The protein below binds the small molecule below.
Small molecule (SMILES): Cc1cccc2c(-c3ccccc3)c(C(=O)O)[nH]c12

Sequence of chain 1.B:
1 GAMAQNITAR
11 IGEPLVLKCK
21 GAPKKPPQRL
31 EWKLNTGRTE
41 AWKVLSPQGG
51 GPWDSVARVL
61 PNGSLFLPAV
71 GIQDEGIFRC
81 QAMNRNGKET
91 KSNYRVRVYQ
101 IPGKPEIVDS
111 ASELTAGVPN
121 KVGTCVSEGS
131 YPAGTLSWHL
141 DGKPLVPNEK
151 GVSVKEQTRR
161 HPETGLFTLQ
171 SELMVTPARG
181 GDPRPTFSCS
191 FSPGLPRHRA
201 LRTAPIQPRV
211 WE

Binding-site contacts:
Ligand atom N02 contacts residue ARG79 of chain 1.B at 3.1 Å (salt-bridge).
Ligand atom C12 contacts residue SER92 of chain 1.B at 3.4 Å.
Ligand atom C01 contacts residue ARG79 of chain 1.B at 3.5 Å.
Ligand atom N02 contacts residue LYS91 of chain 1.B at 3.6 Å.
Ligand atom C13 contacts residue ASN93 of chain 1.B at 3.5 Å.
Ligand atom C11 contacts residue ARG79 of chain 1.B at 3.5 Å.
Ligand atom C07 contacts residue LYS91 of chain 1.B at 3.5 Å.
Ligand atom O09 contacts residue LYS33 of chain 1.B at 2.9 Å (salt-bridge).
Ligand atom C18 contacts residue ARG79 of chain 1.B at 3.9 Å.
Ligand atom C04 contacts residue LYS91 of chain 1.B at 3.3 Å.
Ligand atom C16 contacts residue GLN81 of chain 1.B at 3.8 Å.
Ligand atom C17 contacts residue GLN81 of chain 1.B at 3.4 Å.
Ligand atom C03 contacts residue ARG79 of chain 1.B at 4.0 Å.
Ligand atom C12 contacts residue ARG79 of chain 1.B at 3.8 Å.
Ligand atom C04 contacts residue ARG79 of chain 1.B at 3.6 Å.
Ligand atom C01 contacts residue LYS91 of chain 1.B at 3.3 Å.
Ligand atom C05 contacts residue LYS91 of chain 1.B at 3.7 Å.
Ligand atom C11 contacts residue LYS91 of chain 1.B at 3.7 Å.
Ligand atom C18 contacts residue GLN81 of chain 1.B at 3.6 Å.
Ligand atom C06 contacts residue LYS91 of chain 1.B at 3.9 Å.
Ligand atom C17 contacts residue LYS33 of chain 1.B at 3.9 Å.
Ligand atom C05 contacts residue ARG79 of chain 1.B at 3.3 Å.
Ligand atom C18 contacts residue LYS33 of chain 1.B at 3.2 Å.
Ligand atom C08 contacts residue ARG79 of chain 1.B at 3.7 Å.
Ligand atom C14 contacts residue ALA2 of chain 1.B at 3.6 Å (hydrophobic).
Ligand atom C15 contacts residue LYS33 of chain 1.B at 3.6 Å.
Ligand atom C14 contacts residue ARG79 of chain 1.B at 3.8 Å.
Ligand atom C15 contacts residue ARG79 of chain 1.B at 3.6 Å.
Ligand atom C12 contacts residue LYS91 of chain 1.B at 3.5 Å.
Ligand atom C19 contacts residue LYS33 of chain 1.B at 3.4 Å.
Ligand atom C19 contacts residue GLU31 of chain 1.B at 3.2 Å.
Ligand atom C12 contacts residue ASN93 of chain 1.B at 3.6 Å.
Ligand atom C11 contacts residue CYS80 of chain 1.B at 3.7 Å (hydrophobic).
Ligand atom C16 contacts residue LYS91 of chain 1.B at 3.4 Å.
Ligand atom C19 contacts residue GLN81 of chain 1.B at 3.4 Å.
Ligand atom O10 contacts residue LYS91 of chain 1.B at 3.9 Å.
Ligand atom C18 contacts residue GLU31 of chain 1.B at 3.4 Å.
Ligand atom C17 contacts residue GLU31 of chain 1.B at 3.6 Å.
Ligand atom C03 contacts residue LYS91 of chain 1.B at 3.0 Å.
Ligand atom C11 contacts residue SER92 of chain 1.B at 3.9 Å.